Sequence of chain 1.A:
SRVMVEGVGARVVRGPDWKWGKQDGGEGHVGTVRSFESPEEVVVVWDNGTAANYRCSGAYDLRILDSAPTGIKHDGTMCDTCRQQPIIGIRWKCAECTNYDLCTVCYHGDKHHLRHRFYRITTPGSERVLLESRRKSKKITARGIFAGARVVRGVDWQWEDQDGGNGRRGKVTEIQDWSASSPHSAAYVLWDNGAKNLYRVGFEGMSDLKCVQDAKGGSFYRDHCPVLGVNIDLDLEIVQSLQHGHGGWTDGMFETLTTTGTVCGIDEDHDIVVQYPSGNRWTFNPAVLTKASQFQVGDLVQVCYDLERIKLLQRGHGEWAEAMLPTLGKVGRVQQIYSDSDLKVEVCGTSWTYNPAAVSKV

Binding-site contacts:
Ligand atom CB contacts residue ASN53 of chain 1.A at 3.6 Å.
Ligand atom CG contacts residue ARG55 of chain 1.A at 3.8 Å.
Ligand atom CA contacts residue ASN53 of chain 1.A at 3.6 Å.
Ligand atom O contacts residue ALA51 of chain 1.A at 3.2 Å (h-bond).
Ligand atom ND2 contacts residue ASN53 of chain 1.A at 2.6 Å (h-bond).
Ligand atom NE1 contacts residue GLU40 of chain 1.A at 3.5 Å (salt-bridge).
Ligand atom OD1 contacts residue GLN23 of chain 1.A at 3.4 Å (h-bond).
Ligand atom C contacts residue ASN53 of chain 1.A at 3.6 Å.
Ligand atom CA contacts residue ASN53 of chain 1.A at 3.5 Å.
Ligand atom CB contacts residue ALA51 of chain 1.A at 3.9 Å (hydrophobic).
Ligand atom O contacts residue ASN53 of chain 1.A at 2.8 Å (h-bond).
Ligand atom CE3 contacts residue TRP20 of chain 1.A at 3.8 Å (hydrophobic).
Ligand atom CE contacts residue ASN53 of chain 1.A at 3.4 Å.
Ligand atom CH2 contacts residue TYR54 of chain 1.A at 3.7 Å (hydrophobic).
Ligand atom ND2 contacts residue TYR54 of chain 1.A at 3.9 Å.
Ligand atom CZ3 contacts residue ASN53 of chain 1.A at 3.8 Å.
Ligand atom OD1 contacts residue TRP20 of chain 1.A at 3.9 Å.
Ligand atom CZ2 contacts residue GLU41 of chain 1.A at 3.8 Å.
Ligand atom NE1 contacts residue ARG55 of chain 1.A at 3.7 Å.
Ligand atom CZ2 contacts residue GLU40 of chain 1.A at 3.9 Å.
Ligand atom CH2 contacts residue GLU41 of chain 1.A at 3.7 Å.
Ligand atom O contacts residue THR50 of chain 1.A at 3.3 Å.
Ligand atom C contacts residue ALA51 of chain 1.A at 3.6 Å (hydrophobic).
Ligand atom CB contacts residue THR50 of chain 1.A at 3.9 Å.
Ligand atom CZ2 contacts residue ARG55 of chain 1.A at 3.6 Å.
Ligand atom CG contacts residue ASN53 of chain 1.A at 3.6 Å.
Ligand atom O contacts residue ALA52 of chain 1.A at 3.4 Å.
Ligand atom CD contacts residue ASN53 of chain 1.A at 3.7 Å.
Ligand atom N contacts residue ASN53 of chain 1.A at 2.7 Å (h-bond).
Ligand atom CB contacts residue TRP20 of chain 1.A at 3.8 Å (hydrophobic).
Ligand atom CE2 contacts residue ARG55 of chain 1.A at 3.4 Å.
Ligand atom N contacts residue ALA51 of chain 1.A at 2.8 Å (h-bond).
Ligand atom C contacts residue ASN53 of chain 1.A at 3.6 Å.
Ligand atom CA contacts residue ALA51 of chain 1.A at 3.5 Å (hydrophobic).
Ligand atom ND2 contacts residue GLN23 of chain 1.A at 3.6 Å (h-bond).
Ligand atom CG contacts residue TRP20 of chain 1.A at 3.9 Å (hydrophobic).
Ligand atom CH2 contacts residue ASN53 of chain 1.A at 3.8 Å.
Ligand atom O contacts residue ASN53 of chain 1.A at 3.6 Å (h-bond).
Ligand atom O contacts residue ALA51 of chain 1.A at 3.4 Å (h-bond).
Ligand atom CD2 contacts residue ARG55 of chain 1.A at 3.5 Å.

A small-molecule ligand and the protein it binds are described below.
Small molecule (SMILES): CC[C@H](C)[C@H](NC(=O)[C@H](C)[NH3+])C(=O)N[C@H](C(=O)N[C@@H](CCCC[NH3+])C(=O)N[C@@H](CC(N)=O)C(=O)N[C@H](C(=O)N[C@H](C=O)Cc1c[nH]c2ccccc12)[C@@H](C)O)[C@@H](C)CC